Sequence of chain 1.B:
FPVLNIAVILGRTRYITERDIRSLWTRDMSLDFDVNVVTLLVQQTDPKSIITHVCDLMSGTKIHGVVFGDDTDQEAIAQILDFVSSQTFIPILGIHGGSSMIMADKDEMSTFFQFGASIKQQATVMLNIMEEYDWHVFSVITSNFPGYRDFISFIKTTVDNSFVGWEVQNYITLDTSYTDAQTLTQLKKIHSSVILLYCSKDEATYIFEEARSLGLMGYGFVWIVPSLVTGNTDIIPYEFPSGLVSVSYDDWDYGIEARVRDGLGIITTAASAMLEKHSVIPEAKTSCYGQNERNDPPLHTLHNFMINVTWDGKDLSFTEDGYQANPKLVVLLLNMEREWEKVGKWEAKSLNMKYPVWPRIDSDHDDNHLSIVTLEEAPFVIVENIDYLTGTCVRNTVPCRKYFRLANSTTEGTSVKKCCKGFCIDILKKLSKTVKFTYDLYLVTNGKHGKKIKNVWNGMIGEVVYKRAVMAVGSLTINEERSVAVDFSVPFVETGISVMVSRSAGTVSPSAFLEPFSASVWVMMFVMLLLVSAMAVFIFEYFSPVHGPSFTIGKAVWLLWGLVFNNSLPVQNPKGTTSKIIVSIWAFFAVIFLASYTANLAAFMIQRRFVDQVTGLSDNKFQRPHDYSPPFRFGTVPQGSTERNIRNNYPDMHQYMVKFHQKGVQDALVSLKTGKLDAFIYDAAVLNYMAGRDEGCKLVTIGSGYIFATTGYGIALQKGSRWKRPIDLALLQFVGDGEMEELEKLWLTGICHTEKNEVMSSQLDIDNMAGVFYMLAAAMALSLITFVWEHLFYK

Binding-site contacts:
Ligand atom CD contacts residue ASP719 of chain 1.B at 4.2 Å.
Ligand atom C contacts residue THR501 of chain 1.B at 4.3 Å.
Ligand atom CA contacts residue ASP719 of chain 1.B at 3.9 Å.
Ligand atom C contacts residue ASP719 of chain 1.B at 4.3 Å.
Ligand atom CG contacts residue THR678 of chain 1.B at 4.3 Å.
Ligand atom O contacts residue HIS473 of chain 1.B at 2.7 Å (h-bond).
Ligand atom OE2 contacts residue ASP719 of chain 1.B at 3.7 Å.
Ligand atom CB contacts residue GLY676 of chain 1.B at 3.9 Å.
Ligand atom CA contacts residue THR501 of chain 1.B at 3.0 Å.
Ligand atom N contacts residue ASP719 of chain 1.B at 2.5 Å (salt-bridge).
Ligand atom CD contacts residue THR678 of chain 1.B at 3.1 Å.
Ligand atom O contacts residue SER499 of chain 1.B at 3.8 Å.
Ligand atom OE2 contacts residue THR501 of chain 1.B at 4.1 Å.
Ligand atom CB contacts residue THR501 of chain 1.B at 3.9 Å.
Ligand atom CG contacts residue GLY676 of chain 1.B at 3.5 Å.
Ligand atom N contacts residue SER499 of chain 1.B at 4.3 Å.
Ligand atom CA contacts residue SER677 of chain 1.B at 4.1 Å.
Ligand atom OE1 contacts residue SER677 of chain 1.B at 3.3 Å (h-bond).
Ligand atom CD contacts residue GLY676 of chain 1.B at 3.8 Å.
Ligand atom C contacts residue HIS473 of chain 1.B at 3.1 Å.
Ligand atom OE2 contacts residue THR678 of chain 1.B at 2.9 Å (h-bond).
Ligand atom N contacts residue SER677 of chain 1.B at 4.4 Å.
Ligand atom OE1 contacts residue THR678 of chain 1.B at 2.8 Å (h-bond).
Ligand atom OE2 contacts residue SER677 of chain 1.B at 2.3 Å (h-bond).
Ligand atom CD contacts residue SER677 of chain 1.B at 3.0 Å.
Ligand atom OE1 contacts residue GLU679 of chain 1.B at 4.2 Å.
Ligand atom OXT contacts residue HIS473 of chain 1.B at 2.6 Å.
Ligand atom CG contacts residue SER677 of chain 1.B at 3.3 Å.
Ligand atom O contacts residue LEU500 of chain 1.B at 4.3 Å.
Ligand atom OE1 contacts residue GLY676 of chain 1.B at 3.5 Å.
Ligand atom N contacts residue THR501 of chain 1.B at 2.4 Å (h-bond).
Ligand atom CB contacts residue SER677 of chain 1.B at 3.0 Å.
Ligand atom CG contacts residue ASP719 of chain 1.B at 4.3 Å.
Ligand atom O contacts residue ASP719 of chain 1.B at 4.0 Å.

A small-molecule ligand and the protein it binds are described below.
Small molecule (SMILES): N[C@@H](CCC(=O)O)C(=O)O